The protein below binds the small molecule below.
Small molecule (SMILES): O=C(O)[C@H]1O[C@H](O[P](=O)(O)O[P](=O)(O)OC[C@H]2O[C@@H](n3ccc(=O)[nH]c3=O)[C@H](O)[C@@H]2O)[C@H](O)[C@@H](O)[C@@H]1O

Sequence of chain 1.D:
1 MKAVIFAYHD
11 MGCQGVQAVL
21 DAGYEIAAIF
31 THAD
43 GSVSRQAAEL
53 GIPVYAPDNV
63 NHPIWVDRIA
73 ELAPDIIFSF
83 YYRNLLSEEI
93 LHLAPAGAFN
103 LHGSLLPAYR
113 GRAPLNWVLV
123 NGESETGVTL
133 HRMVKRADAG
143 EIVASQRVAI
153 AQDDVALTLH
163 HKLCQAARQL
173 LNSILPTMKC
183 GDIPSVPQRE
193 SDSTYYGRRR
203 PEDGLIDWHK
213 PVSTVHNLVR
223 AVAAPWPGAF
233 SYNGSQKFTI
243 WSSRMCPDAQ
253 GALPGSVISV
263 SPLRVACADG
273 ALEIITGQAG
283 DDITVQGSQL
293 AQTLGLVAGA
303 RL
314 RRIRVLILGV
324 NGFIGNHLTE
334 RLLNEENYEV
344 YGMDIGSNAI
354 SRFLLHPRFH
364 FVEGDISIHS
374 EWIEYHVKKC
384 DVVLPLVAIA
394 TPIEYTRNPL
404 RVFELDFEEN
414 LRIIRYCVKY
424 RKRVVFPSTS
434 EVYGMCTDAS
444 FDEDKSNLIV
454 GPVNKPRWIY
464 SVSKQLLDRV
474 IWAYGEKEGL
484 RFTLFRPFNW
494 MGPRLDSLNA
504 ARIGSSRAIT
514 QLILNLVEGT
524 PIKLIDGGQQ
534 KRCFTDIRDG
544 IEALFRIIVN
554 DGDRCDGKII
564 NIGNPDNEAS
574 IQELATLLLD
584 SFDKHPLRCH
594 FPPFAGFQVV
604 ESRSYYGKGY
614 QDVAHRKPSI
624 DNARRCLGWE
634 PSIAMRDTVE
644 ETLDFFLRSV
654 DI

Binding-site contacts:
Ligand atom O1A contacts residue ALA511 of chain 1.D at 2.9 Å (h-bond).
Ligand atom C5D contacts residue ALA511 of chain 1.D at 3.6 Å (hydrophobic).
Ligand atom O'Q contacts residue SER433 of chain 1.D at 2.6 Å (h-bond).
Ligand atom O3' contacts residue TYR398 of chain 1.D at 3.0 Å (h-bond).
Ligand atom O'Q contacts residue ASN492 of chain 1.D at 3.1 Å (h-bond).
Ligand atom C3' contacts residue GLU434 of chain 1.D at 3.4 Å.
Ligand atom N3 contacts residue ILE528 of chain 1.D at 3.4 Å.
Ligand atom O4 contacts residue LYS526 of chain 1.D at 3.3 Å (salt-bridge).
Ligand atom O3A contacts residue PRO395 of chain 1.D at 3.1 Å.
Ligand atom O2D contacts residue ASP615 of chain 1.D at 3.0 Å (salt-bridge).
Ligand atom O2D contacts residue TYR609 of chain 1.D at 3.4 Å (h-bond).
Ligand atom O1B contacts residue ASN492 of chain 1.D at 3.0 Å (h-bond).
Ligand atom O4' contacts residue SER433 of chain 1.D at 2.9 Å (h-bond).
Ligand atom O2B contacts residue ARG460 of chain 1.D at 3.3 Å (salt-bridge).
Ligand atom O2D contacts residue TYR613 of chain 1.D at 2.9 Å (h-bond).
Ligand atom O2 contacts residue ILE528 of chain 1.D at 3.1 Å.
Ligand atom O2 contacts residue TYR609 of chain 1.D at 3.0 Å (h-bond).
Ligand atom O1A contacts residue ARG510 of chain 1.D at 3.1 Å.
Ligand atom PA contacts residue ALA511 of chain 1.D at 3.5 Å.
Ligand atom O2' contacts residue GLU434 of chain 1.D at 3.4 Å (salt-bridge).
Ligand atom O3D contacts residue ASP615 of chain 1.D at 3.3 Å (salt-bridge).
Ligand atom O4' contacts residue THR432 of chain 1.D at 2.7 Å (h-bond).
Ligand atom O1B contacts residue ARG535 of chain 1.D at 3.5 Å (salt-bridge).
Ligand atom O3D contacts residue ARG535 of chain 1.D at 3.0 Å (salt-bridge).
Ligand atom C6' contacts residue ARG619 of chain 1.D at 3.5 Å.
Ligand atom O5D contacts residue ALA511 of chain 1.D at 3.2 Å.
Ligand atom O2' contacts residue PRO395 of chain 1.D at 3.4 Å.
Ligand atom O4 contacts residue LEU515 of chain 1.D at 3.4 Å.
Ligand atom C2' contacts residue TYR398 of chain 1.D at 3.5 Å (hydrophobic).
Ligand atom O3D contacts residue TYR613 of chain 1.D at 3.0 Å (h-bond).
Ligand atom O3' contacts residue TYR463 of chain 1.D at 3.0 Å.
Ligand atom C2D contacts residue TYR609 of chain 1.D at 2.9 Å (hydrophobic).
Ligand atom O3' contacts residue THR432 of chain 1.D at 3.5 Å (h-bond).
Ligand atom O'Q contacts residue ARG619 of chain 1.D at 2.7 Å (salt-bridge).
Ligand atom C2 contacts residue TYR609 of chain 1.D at 3.3 Å (hydrophobic).
Ligand atom O2' contacts residue TYR398 of chain 1.D at 2.8 Å (h-bond).
Ligand atom O2B contacts residue ARG535 of chain 1.D at 3.6 Å (salt-bridge).
Ligand atom O2A contacts residue ALA511 of chain 1.D at 3.2 Å (h-bond).
Ligand atom O4D contacts residue ILE574 of chain 1.D at 3.2 Å.
Ligand atom C5' contacts residue ARG619 of chain 1.D at 3.4 Å.